Sequence of chain 1.A:
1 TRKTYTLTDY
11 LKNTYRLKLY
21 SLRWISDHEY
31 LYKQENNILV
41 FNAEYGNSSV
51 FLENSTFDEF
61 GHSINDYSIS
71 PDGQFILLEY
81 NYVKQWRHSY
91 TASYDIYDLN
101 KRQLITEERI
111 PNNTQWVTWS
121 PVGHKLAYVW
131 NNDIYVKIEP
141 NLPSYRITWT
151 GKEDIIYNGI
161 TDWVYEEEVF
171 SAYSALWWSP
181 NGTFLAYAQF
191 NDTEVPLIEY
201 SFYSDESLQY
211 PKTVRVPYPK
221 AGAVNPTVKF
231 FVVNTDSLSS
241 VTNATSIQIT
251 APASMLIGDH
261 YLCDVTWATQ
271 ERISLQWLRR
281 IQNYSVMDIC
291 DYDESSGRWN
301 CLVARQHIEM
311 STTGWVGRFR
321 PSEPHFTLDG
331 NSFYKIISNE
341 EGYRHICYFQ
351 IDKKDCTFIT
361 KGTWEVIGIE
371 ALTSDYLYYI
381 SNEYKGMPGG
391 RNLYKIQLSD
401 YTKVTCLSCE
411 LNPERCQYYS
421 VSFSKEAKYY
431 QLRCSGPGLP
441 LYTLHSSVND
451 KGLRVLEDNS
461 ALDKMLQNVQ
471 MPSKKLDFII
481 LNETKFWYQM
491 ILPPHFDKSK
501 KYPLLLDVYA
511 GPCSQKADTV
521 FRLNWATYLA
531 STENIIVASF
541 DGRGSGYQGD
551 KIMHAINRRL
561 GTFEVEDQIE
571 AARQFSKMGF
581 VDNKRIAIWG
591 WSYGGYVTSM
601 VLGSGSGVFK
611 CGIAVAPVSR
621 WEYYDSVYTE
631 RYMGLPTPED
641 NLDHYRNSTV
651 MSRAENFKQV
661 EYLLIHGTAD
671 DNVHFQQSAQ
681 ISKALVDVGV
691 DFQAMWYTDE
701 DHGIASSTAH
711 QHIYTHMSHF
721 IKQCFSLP

This small molecule binds to this protein.
Small molecule (SMILES): CC(=O)N[C@H]1[C@H](O[C@H]2[C@H](O)[C@@H](NC(C)=O)CO[C@@H]2CO)O[C@H](CO)[C@@H](O)[C@@H]1O

Binding-site contacts:
Ligand atom C7 contacts residue ASN112 of chain 1.A at 3.7 Å.
Ligand atom C1 contacts residue ASN112 of chain 1.A at 1.4 Å.
Ligand atom C2 contacts residue ASN112 of chain 1.A at 2.5 Å.
Ligand atom O7 contacts residue ARG109 of chain 1.A at 3.5 Å (salt-bridge).
Ligand atom C3 contacts residue ASN112 of chain 1.A at 3.8 Å.
Ligand atom N2 contacts residue ASN112 of chain 1.A at 3.0 Å (h-bond).
Ligand atom N2 contacts residue ARG109 of chain 1.A at 3.4 Å (salt-bridge).
Ligand atom O7 contacts residue ASN112 of chain 1.A at 4.0 Å.
Ligand atom C8 contacts residue PRO111 of chain 1.A at 4.2 Å (hydrophobic).
Ligand atom C8 contacts residue ASN112 of chain 1.A at 4.3 Å.
Ligand atom C8 contacts residue ILE110 of chain 1.A at 3.6 Å (hydrophobic).
Ligand atom C8 contacts residue ARG109 of chain 1.A at 3.8 Å.
Ligand atom C2 contacts residue ARG109 of chain 1.A at 4.3 Å.
Ligand atom O3 contacts residue ARG109 of chain 1.A at 4.3 Å.
Ligand atom O5 contacts residue ASN112 of chain 1.A at 2.4 Å (h-bond).
Ligand atom C3 contacts residue ARG109 of chain 1.A at 4.1 Å.
Ligand atom C7 contacts residue ARG109 of chain 1.A at 4.2 Å.
Ligand atom C5 contacts residue ASN112 of chain 1.A at 3.7 Å.
Ligand atom C4 contacts residue ASN112 of chain 1.A at 4.3 Å.